Binding-site contacts:
Ligand atom O4 contacts residue GLN57 of chain 2.A at 4.4 Å.
Ligand atom C6 contacts residue TRP73 of chain 2.A at 3.7 Å (hydrophobic).
Ligand atom C3 contacts residue TYR65 of chain 2.A at 4.0 Å (hydrophobic).
Ligand atom C2 contacts residue ASN61 of chain 2.A at 3.8 Å.
Ligand atom C4 contacts residue TYR65 of chain 2.A at 3.6 Å (hydrophobic).
Ligand atom O6 contacts residue ALA74 of chain 2.A at 4.1 Å.
Ligand atom C4 contacts residue GLN57 of chain 2.A at 4.3 Å.
Ligand atom C1 contacts residue ASN61 of chain 2.A at 3.8 Å.
Ligand atom C1 contacts residue PRO71 of chain 2.A at 4.1 Å (hydrophobic).
Ligand atom C4 contacts residue ASN61 of chain 2.A at 3.9 Å.
Ligand atom O5 contacts residue ASN61 of chain 2.A at 3.2 Å (h-bond).
Ligand atom C6 contacts residue ALA74 of chain 2.A at 3.6 Å (hydrophobic).
Ligand atom C4 contacts residue VAL63 of chain 2.A at 4.1 Å (hydrophobic).
Ligand atom C6 contacts residue ASN61 of chain 2.A at 4.1 Å.
Ligand atom O6 contacts residue PRO71 of chain 2.A at 3.3 Å (h-bond).
Ligand atom O4 contacts residue ASN76 of chain 2.A at 3.1 Å (h-bond).
Ligand atom C4 contacts residue ASN76 of chain 2.A at 3.7 Å.
Ligand atom O4 contacts residue VAL63 of chain 2.A at 4.2 Å.
Ligand atom C3 contacts residue GLN57 of chain 2.A at 4.0 Å.
Ligand atom O5 contacts residue PRO71 of chain 2.A at 3.6 Å.
Ligand atom C2 contacts residue ASP59 of chain 2.A at 3.7 Å.
Ligand atom O5 contacts residue ALA74 of chain 2.A at 4.4 Å.
Ligand atom C6 contacts residue ILE72 of chain 2.A at 4.2 Å (hydrophobic).
Ligand atom O3 contacts residue ASN76 of chain 2.A at 3.9 Å.
Ligand atom O4 contacts residue PRO71 of chain 2.A at 4.0 Å.
Ligand atom C5 contacts residue ASN61 of chain 2.A at 3.9 Å.
Ligand atom C2 contacts residue GLN57 of chain 2.A at 4.0 Å.
Ligand atom C3 contacts residue ASN76 of chain 2.A at 3.4 Å.
Ligand atom O2 contacts residue GLN57 of chain 2.A at 3.0 Å (h-bond).
Ligand atom C5 contacts residue ALA74 of chain 2.A at 3.7 Å (hydrophobic).
Ligand atom C5 contacts residue ASN76 of chain 2.A at 4.1 Å.
Ligand atom C6 contacts residue PRO71 of chain 2.A at 3.9 Å (hydrophobic).
Ligand atom O6 contacts residue ASN76 of chain 2.A at 4.2 Å.
Ligand atom O2 contacts residue ASP59 of chain 2.A at 2.9 Å (salt-bridge).
Ligand atom O3 contacts residue GLN57 of chain 2.A at 3.0 Å (h-bond).
Ligand atom O4 contacts residue TYR65 of chain 2.A at 2.8 Å (h-bond).
Ligand atom O6 contacts residue TRP73 of chain 2.A at 4.2 Å.
Ligand atom O3 contacts residue TYR65 of chain 2.A at 3.3 Å (h-bond).
Ligand atom O6 contacts residue ILE72 of chain 2.A at 4.0 Å.
Ligand atom O2 contacts residue ASN61 of chain 2.A at 2.8 Å (h-bond).

Sequence of chain 2.A:
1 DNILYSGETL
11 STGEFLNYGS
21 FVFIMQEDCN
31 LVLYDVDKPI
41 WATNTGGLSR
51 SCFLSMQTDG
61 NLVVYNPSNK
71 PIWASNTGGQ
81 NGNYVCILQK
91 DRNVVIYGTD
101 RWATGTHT

The protein below binds the small molecule below.
Small molecule (SMILES): OC[C@H]1O[C@H](OC[C@H]2O[C@H](O)[C@@H](O)[C@@H](O)[C@@H]2O)[C@@H](O)[C@@H](O)[C@@H]1O